Sequence of chain 1.B:
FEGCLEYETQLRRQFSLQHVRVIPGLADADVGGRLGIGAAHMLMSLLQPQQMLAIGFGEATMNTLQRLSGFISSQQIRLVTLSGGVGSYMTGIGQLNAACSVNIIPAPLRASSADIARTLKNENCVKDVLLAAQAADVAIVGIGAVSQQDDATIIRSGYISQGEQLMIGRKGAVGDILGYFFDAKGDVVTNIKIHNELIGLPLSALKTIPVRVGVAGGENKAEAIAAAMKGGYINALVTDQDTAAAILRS

Binding-site contacts:
Ligand atom O5 contacts residue LYS237 of chain 1.B at 4.0 Å.
Ligand atom O4 contacts residue THR169 of chain 1.B at 3.4 Å.
Ligand atom O3' contacts residue GLY158 of chain 1.B at 4.0 Å.
Ligand atom C1 contacts residue ILE170 of chain 1.B at 3.8 Å (hydrophobic).
Ligand atom O3' contacts residue LEU194 of chain 1.B at 3.6 Å.
Ligand atom C5 contacts residue GLY160 of chain 1.B at 3.5 Å.
Ligand atom O3 contacts residue GLY160 of chain 1.B at 3.8 Å.
Ligand atom O3P contacts residue LYS237 of chain 1.B at 2.7 Å (salt-bridge).
Ligand atom O3 contacts residue ASP192 of chain 1.B at 2.9 Å (salt-bridge).
Ligand atom O3' contacts residue GLY160 of chain 1.B at 3.7 Å.
Ligand atom O5 contacts residue GLY158 of chain 1.B at 3.8 Å.
Ligand atom C3 contacts residue ASP192 of chain 1.B at 3.3 Å.
Ligand atom O1P contacts residue THR169 of chain 1.B at 2.7 Å (h-bond).
Ligand atom O2P contacts residue LYS237 of chain 1.B at 3.9 Å.
Ligand atom O3P contacts residue ILE159 of chain 1.B at 4.2 Å.
Ligand atom O1P contacts residue GLU75 of chain 1.B at 2.9 Å (salt-bridge).
Ligand atom O5 contacts residue ILE159 of chain 1.B at 3.8 Å.
Ligand atom O2 contacts residue PHE73 of chain 1.B at 3.7 Å.
Ligand atom O1P contacts residue GLY74 of chain 1.B at 3.3 Å.
Ligand atom O4 contacts residue PHE73 of chain 1.B at 3.9 Å.
Ligand atom C2 contacts residue GLY195 of chain 1.B at 4.0 Å.
Ligand atom C4 contacts residue PHE73 of chain 1.B at 3.7 Å (hydrophobic).
Ligand atom O3' contacts residue ASP192 of chain 1.B at 2.8 Å (salt-bridge).
Ligand atom O2 contacts residue LEU194 of chain 1.B at 3.2 Å.
Ligand atom C5 contacts residue GLY158 of chain 1.B at 4.1 Å.
Ligand atom O3P contacts residue THR169 of chain 1.B at 3.5 Å (h-bond).
Ligand atom O2 contacts residue ASP192 of chain 1.B at 3.7 Å.
Ligand atom C2 contacts residue PHE73 of chain 1.B at 3.7 Å (hydrophobic).
Ligand atom P contacts residue THR169 of chain 1.B at 3.6 Å.
Ligand atom O2 contacts residue GLY195 of chain 1.B at 3.5 Å (h-bond).
Ligand atom O2P contacts residue ALA76 of chain 1.B at 3.0 Å (h-bond).
Ligand atom C2 contacts residue ASP192 of chain 1.B at 3.4 Å.
Ligand atom P contacts residue LYS237 of chain 1.B at 3.8 Å.
Ligand atom C5 contacts residue ILE159 of chain 1.B at 3.7 Å (hydrophobic).
Ligand atom O4 contacts residue GLY74 of chain 1.B at 3.9 Å.
Ligand atom C1 contacts residue ASP192 of chain 1.B at 4.1 Å.
Ligand atom P contacts residue GLU75 of chain 1.B at 3.9 Å.
Ligand atom O3' contacts residue ILE193 of chain 1.B at 4.0 Å.
Ligand atom C1 contacts residue PHE73 of chain 1.B at 3.4 Å (hydrophobic).
Ligand atom O2P contacts residue GLU75 of chain 1.B at 3.5 Å (salt-bridge).

The small molecule below binds the protein below.
Small molecule (SMILES): CC(=O)C(O)(O)[C@@H](O)COP(=O)(O)O